Binding-site contacts:
Ligand atom C7 contacts residue ASN131 of chain 1.E at 3.3 Å.
Ligand atom C1 contacts residue ASN131 of chain 1.E at 1.4 Å.
Ligand atom O5 contacts residue LYS134 of chain 1.E at 4.0 Å.
Ligand atom N2 contacts residue THR133 of chain 1.E at 3.4 Å (h-bond).
Ligand atom C5 contacts residue THR133 of chain 1.E at 4.5 Å.
Ligand atom C7 contacts residue THR133 of chain 1.E at 4.3 Å.
Ligand atom C4 contacts residue ASN131 of chain 1.E at 4.2 Å.
Ligand atom C2 contacts residue ASN131 of chain 1.E at 2.5 Å.
Ligand atom O7 contacts residue ASN131 of chain 1.E at 3.4 Å (h-bond).
Ligand atom C3 contacts residue THR133 of chain 1.E at 4.0 Å.
Ligand atom C5 contacts residue ASN131 of chain 1.E at 3.7 Å.
Ligand atom C8 contacts residue ASN131 of chain 1.E at 4.4 Å.
Ligand atom C3 contacts residue ASN131 of chain 1.E at 3.8 Å.
Ligand atom O7 contacts residue LYS158 of chain 1.E at 3.3 Å.
Ligand atom C6 contacts residue LYS134 of chain 1.E at 3.6 Å.
Ligand atom O5 contacts residue ASN131 of chain 1.E at 2.4 Å (h-bond).
Ligand atom C8 contacts residue THR133 of chain 1.E at 4.2 Å.
Ligand atom C1 contacts residue THR133 of chain 1.E at 3.7 Å.
Ligand atom C2 contacts residue THR133 of chain 1.E at 4.0 Å.
Ligand atom O6 contacts residue LYS134 of chain 1.E at 3.9 Å.
Ligand atom C5 contacts residue LYS134 of chain 1.E at 4.3 Å.
Ligand atom N2 contacts residue ASN131 of chain 1.E at 2.9 Å (h-bond).
Ligand atom C7 contacts residue LYS158 of chain 1.E at 4.0 Å.
Ligand atom C8 contacts residue LYS158 of chain 1.E at 3.8 Å.

The protein below binds the small molecule below.
Small molecule (SMILES): CC(=O)N[C@@H]1[C@@H](O)[C@H](O)[C@@H](CO)O[C@H]1O

Sequence of chain 1.E:
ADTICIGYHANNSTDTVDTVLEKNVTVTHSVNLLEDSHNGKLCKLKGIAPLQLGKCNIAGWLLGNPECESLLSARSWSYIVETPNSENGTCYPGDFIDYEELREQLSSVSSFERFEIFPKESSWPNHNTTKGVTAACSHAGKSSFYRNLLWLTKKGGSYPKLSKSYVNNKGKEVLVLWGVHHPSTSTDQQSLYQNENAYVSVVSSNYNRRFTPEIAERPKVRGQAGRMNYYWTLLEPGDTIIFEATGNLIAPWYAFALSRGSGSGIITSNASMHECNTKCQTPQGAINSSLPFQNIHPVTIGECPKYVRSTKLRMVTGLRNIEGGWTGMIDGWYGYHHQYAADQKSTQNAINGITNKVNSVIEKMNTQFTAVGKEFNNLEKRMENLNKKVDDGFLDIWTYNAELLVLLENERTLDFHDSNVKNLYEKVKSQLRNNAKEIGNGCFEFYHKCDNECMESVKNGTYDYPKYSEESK